The small molecule below binds the protein below.
Small molecule (SMILES): CC(=O)c1cc(C(=O)NOCCO)c(Nc2ccc(I)cc2F)n1C

Binding-site contacts:
Ligand atom O18 contacts residue LYS37 of chain 1.A at 3.0 Å (salt-bridge).
Ligand atom C22 contacts residue PHE149 of chain 1.A at 3.5 Å (hydrophobic).
Ligand atom C22 contacts residue LEU55 of chain 1.A at 3.7 Å (hydrophobic).
Ligand atom N11 contacts residue PHE149 of chain 1.A at 3.3 Å (h-bond).
Ligand atom C23 contacts residue VAL151 of chain 1.A at 3.6 Å (hydrophobic).
Ligand atom O21 contacts residue ASN18 of chain 1.A at 2.9 Å (h-bond).
Ligand atom C1 contacts residue ASP148 of chain 1.A at 3.8 Å.
Ligand atom N9 contacts residue ILE81 of chain 1.A at 3.6 Å.
Ligand atom C15 contacts residue LYS37 of chain 1.A at 3.6 Å.
Ligand atom C23 contacts residue PHE149 of chain 1.A at 3.5 Å (hydrophobic).
Ligand atom O16 contacts residue LYS37 of chain 1.A at 2.7 Å (salt-bridge).
Ligand atom I8 contacts residue VAL67 of chain 1.A at 3.2 Å.
Ligand atom C2 contacts residue ASP148 of chain 1.A at 3.8 Å.
Ligand atom O21 contacts residue GLY17 of chain 1.A at 3.8 Å.
Ligand atom O16 contacts residue ASP148 of chain 1.A at 3.1 Å (salt-bridge).
Ligand atom F7 contacts residue ASP148 of chain 1.A at 3.0 Å.
Ligand atom C3 contacts residue PHE149 of chain 1.A at 3.8 Å (hydrophobic).
Ligand atom C12 contacts residue PHE149 of chain 1.A at 3.4 Å (hydrophobic).
Ligand atom C5 contacts residue ASP148 of chain 1.A at 3.5 Å.
Ligand atom C4 contacts residue ASP148 of chain 1.A at 3.5 Å.
Ligand atom C25 contacts residue GLY150 of chain 1.A at 3.6 Å.
Ligand atom C20 contacts residue ADP1 of chain 1.B at 3.6 Å.
Ligand atom N9 contacts residue ASP148 of chain 1.A at 3.6 Å.
Ligand atom O24 contacts residue VAL151 of chain 1.A at 2.8 Å (h-bond).
Ligand atom C1 contacts residue MET83 of chain 1.A at 3.5 Å (hydrophobic).
Ligand atom O24 contacts residue GLY150 of chain 1.A at 3.5 Å.
Ligand atom F7 contacts residue LYS37 of chain 1.A at 3.4 Å.
Ligand atom C3 contacts residue ASP148 of chain 1.A at 3.6 Å.
Ligand atom C20 contacts residue LYS37 of chain 1.A at 3.7 Å.
Ligand atom C4 contacts residue PHE149 of chain 1.A at 3.5 Å (hydrophobic).
Ligand atom O24 contacts residue SER152 of chain 1.A at 2.9 Å (h-bond).
Ligand atom O24 contacts residue PHE149 of chain 1.A at 3.6 Å (h-bond).
Ligand atom C23 contacts residue LEU155 of chain 1.A at 3.6 Å (hydrophobic).
Ligand atom F7 contacts residue MET83 of chain 1.A at 3.7 Å.
Ligand atom C20 contacts residue ASN18 of chain 1.A at 3.6 Å.
Ligand atom C6 contacts residue ASP148 of chain 1.A at 3.2 Å.
Ligand atom C12 contacts residue LEU155 of chain 1.A at 3.7 Å (hydrophobic).
Ligand atom F7 contacts residue ILE81 of chain 1.A at 3.7 Å.
Ligand atom C23 contacts residue GLY150 of chain 1.A at 3.5 Å.
Ligand atom C25 contacts residue ILE156 of chain 1.A at 3.6 Å (hydrophobic).

Sequence of chain 1.A:
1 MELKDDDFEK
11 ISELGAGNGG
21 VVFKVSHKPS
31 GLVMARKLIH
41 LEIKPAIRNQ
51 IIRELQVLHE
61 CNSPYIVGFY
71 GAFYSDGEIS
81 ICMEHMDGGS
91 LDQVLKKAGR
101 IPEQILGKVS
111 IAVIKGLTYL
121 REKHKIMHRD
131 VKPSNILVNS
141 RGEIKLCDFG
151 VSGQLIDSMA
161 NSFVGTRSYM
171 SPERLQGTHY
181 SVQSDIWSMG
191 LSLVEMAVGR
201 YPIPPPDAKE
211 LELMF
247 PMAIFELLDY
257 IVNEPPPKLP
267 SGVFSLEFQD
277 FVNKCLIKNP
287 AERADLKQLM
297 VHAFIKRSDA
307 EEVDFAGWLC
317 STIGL